A small-molecule ligand and the protein it binds are described below.
Small molecule (SMILES): CC(=O)N[C@H]1[C@H](O[C@H]2[C@H](O)[C@@H](NC(C)=O)CO[C@@H]2CO)O[C@H](CO)[C@@H](O[C@H]2O[C@H](CO)[C@@H](O)[C@H](O)[C@@H]2O)[C@@H]1O

Sequence of chain 1.B:
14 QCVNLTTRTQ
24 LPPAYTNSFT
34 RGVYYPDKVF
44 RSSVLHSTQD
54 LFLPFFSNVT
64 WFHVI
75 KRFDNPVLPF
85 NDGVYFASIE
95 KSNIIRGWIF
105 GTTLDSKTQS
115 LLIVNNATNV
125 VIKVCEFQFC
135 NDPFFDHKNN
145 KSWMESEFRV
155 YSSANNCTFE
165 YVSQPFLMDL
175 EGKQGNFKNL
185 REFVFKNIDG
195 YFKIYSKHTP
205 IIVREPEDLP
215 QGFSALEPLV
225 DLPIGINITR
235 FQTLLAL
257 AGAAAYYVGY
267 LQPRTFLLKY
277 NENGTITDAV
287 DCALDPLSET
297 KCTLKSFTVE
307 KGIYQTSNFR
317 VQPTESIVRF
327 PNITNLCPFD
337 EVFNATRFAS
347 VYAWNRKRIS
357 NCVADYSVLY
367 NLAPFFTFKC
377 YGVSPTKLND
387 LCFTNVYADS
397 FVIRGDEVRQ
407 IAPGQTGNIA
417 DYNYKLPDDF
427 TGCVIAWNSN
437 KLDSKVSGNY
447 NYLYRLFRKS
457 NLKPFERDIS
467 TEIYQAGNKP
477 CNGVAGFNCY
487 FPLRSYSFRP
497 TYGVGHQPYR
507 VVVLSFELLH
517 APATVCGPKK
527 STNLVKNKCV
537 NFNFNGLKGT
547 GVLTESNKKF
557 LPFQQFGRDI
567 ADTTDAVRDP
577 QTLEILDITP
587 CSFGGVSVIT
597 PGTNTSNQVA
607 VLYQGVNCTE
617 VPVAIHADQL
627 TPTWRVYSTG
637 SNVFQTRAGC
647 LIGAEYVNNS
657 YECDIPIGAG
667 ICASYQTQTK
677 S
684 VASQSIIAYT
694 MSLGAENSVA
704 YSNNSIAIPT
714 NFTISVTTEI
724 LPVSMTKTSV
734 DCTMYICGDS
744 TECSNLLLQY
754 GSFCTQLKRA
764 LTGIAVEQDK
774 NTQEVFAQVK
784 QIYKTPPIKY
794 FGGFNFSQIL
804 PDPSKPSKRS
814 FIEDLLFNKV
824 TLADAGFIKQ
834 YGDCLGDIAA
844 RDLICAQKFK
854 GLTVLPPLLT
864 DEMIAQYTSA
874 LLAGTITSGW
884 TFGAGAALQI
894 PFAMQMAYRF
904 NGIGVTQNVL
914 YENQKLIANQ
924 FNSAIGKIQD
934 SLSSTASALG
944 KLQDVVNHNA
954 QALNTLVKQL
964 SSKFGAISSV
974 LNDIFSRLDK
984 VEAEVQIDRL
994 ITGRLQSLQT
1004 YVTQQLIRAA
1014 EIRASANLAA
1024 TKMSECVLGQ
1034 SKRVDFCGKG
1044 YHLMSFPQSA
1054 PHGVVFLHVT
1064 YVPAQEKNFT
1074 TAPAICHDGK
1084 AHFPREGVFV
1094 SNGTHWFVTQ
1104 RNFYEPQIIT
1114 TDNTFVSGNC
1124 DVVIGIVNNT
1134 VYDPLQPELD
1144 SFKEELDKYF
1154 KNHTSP

Binding-site contacts:
Ligand atom C8 contacts residue GLN801 of chain 1.B at 3.5 Å.
Ligand atom O5 contacts residue SER800 of chain 1.B at 3.9 Å.
Ligand atom C7 contacts residue ASN798 of chain 1.B at 3.9 Å.
Ligand atom C6 contacts residue GLN801 of chain 1.B at 3.8 Å.
Ligand atom C2 contacts residue ASN798 of chain 1.B at 2.5 Å.
Ligand atom C1 contacts residue ASN798 of chain 1.B at 1.4 Å.
Ligand atom C1 contacts residue SER800 of chain 1.B at 3.4 Å.
Ligand atom C5 contacts residue GLN801 of chain 1.B at 3.8 Å.
Ligand atom O5 contacts residue GLN801 of chain 1.B at 4.3 Å.
Ligand atom C5 contacts residue ASN798 of chain 1.B at 3.6 Å.
Ligand atom O7 contacts residue ASN798 of chain 1.B at 4.4 Å.
Ligand atom O5 contacts residue ASN798 of chain 1.B at 2.3 Å (h-bond).
Ligand atom C4 contacts residue ASN798 of chain 1.B at 4.2 Å.
Ligand atom C7 contacts residue GLN801 of chain 1.B at 4.2 Å.
Ligand atom C5 contacts residue SER800 of chain 1.B at 4.2 Å.
Ligand atom O7 contacts residue GLN801 of chain 1.B at 4.5 Å.
Ligand atom N2 contacts residue ASN798 of chain 1.B at 2.9 Å (h-bond).
Ligand atom C3 contacts residue ASN798 of chain 1.B at 3.8 Å.